Sequence of chain 1.B:
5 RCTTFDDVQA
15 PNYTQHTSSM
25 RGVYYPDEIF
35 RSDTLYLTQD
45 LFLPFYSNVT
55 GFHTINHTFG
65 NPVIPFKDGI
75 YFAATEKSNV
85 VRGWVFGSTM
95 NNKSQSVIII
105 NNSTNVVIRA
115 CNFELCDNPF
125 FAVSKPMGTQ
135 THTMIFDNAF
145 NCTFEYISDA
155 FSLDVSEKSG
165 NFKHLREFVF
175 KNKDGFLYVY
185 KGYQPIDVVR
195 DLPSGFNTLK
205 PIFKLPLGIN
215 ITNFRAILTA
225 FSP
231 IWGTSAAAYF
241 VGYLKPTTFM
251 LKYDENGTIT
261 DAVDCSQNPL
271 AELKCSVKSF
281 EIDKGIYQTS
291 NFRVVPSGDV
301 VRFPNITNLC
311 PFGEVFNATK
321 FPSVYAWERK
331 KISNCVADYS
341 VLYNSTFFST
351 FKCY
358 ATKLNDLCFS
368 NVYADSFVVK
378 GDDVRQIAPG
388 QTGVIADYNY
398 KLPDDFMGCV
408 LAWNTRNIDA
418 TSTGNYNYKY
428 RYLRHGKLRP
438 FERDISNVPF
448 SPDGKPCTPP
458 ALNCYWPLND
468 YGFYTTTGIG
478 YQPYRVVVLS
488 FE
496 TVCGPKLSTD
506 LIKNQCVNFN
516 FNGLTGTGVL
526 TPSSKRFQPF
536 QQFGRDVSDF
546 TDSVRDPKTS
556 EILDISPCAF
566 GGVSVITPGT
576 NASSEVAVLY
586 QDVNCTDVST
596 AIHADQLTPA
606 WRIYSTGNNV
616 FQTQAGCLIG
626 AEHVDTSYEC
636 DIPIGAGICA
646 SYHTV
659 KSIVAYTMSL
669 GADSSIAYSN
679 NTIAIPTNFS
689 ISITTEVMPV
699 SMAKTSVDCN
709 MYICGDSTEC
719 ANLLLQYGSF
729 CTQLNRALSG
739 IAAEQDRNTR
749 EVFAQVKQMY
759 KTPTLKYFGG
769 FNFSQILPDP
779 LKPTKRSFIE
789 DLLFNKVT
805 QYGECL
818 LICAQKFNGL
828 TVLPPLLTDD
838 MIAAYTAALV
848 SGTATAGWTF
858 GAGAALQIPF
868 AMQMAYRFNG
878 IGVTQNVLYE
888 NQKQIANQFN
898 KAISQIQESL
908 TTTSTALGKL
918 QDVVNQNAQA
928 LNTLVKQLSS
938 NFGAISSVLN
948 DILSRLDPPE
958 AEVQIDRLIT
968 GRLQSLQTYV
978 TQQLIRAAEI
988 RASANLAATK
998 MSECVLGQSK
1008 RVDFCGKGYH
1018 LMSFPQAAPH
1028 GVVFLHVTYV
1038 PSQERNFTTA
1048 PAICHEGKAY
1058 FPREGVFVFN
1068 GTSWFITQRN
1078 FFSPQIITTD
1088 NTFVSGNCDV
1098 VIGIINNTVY

This small molecule binds to this protein.
Small molecule (SMILES): CC(=O)N[C@@H]1[C@@H](O)[C@H](O)[C@@H](CO)O[C@H]1O

Binding-site contacts:
Ligand atom C4 contacts residue ASN1103 of chain 1.B at 4.3 Å.
Ligand atom C5 contacts residue ASN1103 of chain 1.B at 3.7 Å.
Ligand atom O5 contacts residue ASN1103 of chain 1.B at 2.4 Å (h-bond).
Ligand atom C7 contacts residue ASN1103 of chain 1.B at 3.9 Å.
Ligand atom C2 contacts residue ASN1103 of chain 1.B at 2.5 Å.
Ligand atom N2 contacts residue ASN1103 of chain 1.B at 2.9 Å (h-bond).
Ligand atom C3 contacts residue ASN1103 of chain 1.B at 3.8 Å.
Ligand atom C1 contacts residue ASN1103 of chain 1.B at 1.4 Å.